Sequence of chain 1.A:
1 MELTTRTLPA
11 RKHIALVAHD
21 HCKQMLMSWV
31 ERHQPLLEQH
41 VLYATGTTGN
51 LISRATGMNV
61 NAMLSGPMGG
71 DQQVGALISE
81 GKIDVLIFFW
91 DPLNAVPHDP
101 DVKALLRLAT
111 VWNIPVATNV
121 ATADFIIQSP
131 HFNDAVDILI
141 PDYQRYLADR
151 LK

Binding-site contacts:
Ligand atom O4P contacts residue THR47 of chain 1.F at 2.6 Å (h-bond).
Ligand atom C1 contacts residue ASP71 of chain 1.F at 3.9 Å.
Ligand atom N2 contacts residue VAL17 of chain 1.F at 3.5 Å.
Ligand atom O3P contacts residue THR45 of chain 1.F at 2.4 Å (h-bond).
Ligand atom P contacts residue GLY66 of chain 1.F at 3.9 Å.
Ligand atom C1 contacts residue HIS98 of chain 1.F at 3.6 Å.
Ligand atom C1 contacts residue HIS19 of chain 1.F at 3.5 Å.
Ligand atom O3P contacts residue THR48 of chain 1.F at 2.6 Å (h-bond).
Ligand atom O1 contacts residue HIS19 of chain 1.F at 3.4 Å.
Ligand atom O2 contacts residue VAL102 of chain 1.F at 3.8 Å.
Ligand atom O2P contacts residue ALA18 of chain 1.F at 4.0 Å.
Ligand atom O1 contacts residue PRO67 of chain 1.F at 3.8 Å.
Ligand atom O4P contacts residue GLY66 of chain 1.F at 3.4 Å (h-bond).
Ligand atom O2 contacts residue ASP71 of chain 1.F at 2.4 Å (salt-bridge).
Ligand atom C1 contacts residue GLY66 of chain 1.F at 3.7 Å.
Ligand atom C2 contacts residue VAL17 of chain 1.F at 3.9 Å (hydrophobic).
Ligand atom O2P contacts residue LYS23 of chain 1.F at 2.6 Å (salt-bridge).
Ligand atom N2 contacts residue HIS98 of chain 1.F at 3.9 Å.
Ligand atom O2 contacts residue HIS19 of chain 1.F at 3.1 Å (h-bond).
Ligand atom O2P contacts residue THR47 of chain 1.F at 3.2 Å (h-bond).
Ligand atom O1 contacts residue GLY66 of chain 1.F at 3.8 Å.
Ligand atom P contacts residue THR47 of chain 1.F at 3.5 Å.
Ligand atom N2 contacts residue GLY66 of chain 1.F at 4.0 Å.
Ligand atom O2P contacts residue ARG150 of chain 1.A at 2.8 Å (salt-bridge).
Ligand atom O2 contacts residue HIS98 of chain 1.F at 3.2 Å (h-bond).
Ligand atom O3P contacts residue THR47 of chain 1.F at 3.7 Å.
Ligand atom P contacts residue LYS23 of chain 1.F at 4.0 Å.
Ligand atom P contacts residue THR48 of chain 1.F at 3.8 Å.
Ligand atom P contacts residue THR45 of chain 1.F at 3.5 Å.
Ligand atom C2 contacts residue THR45 of chain 1.F at 3.6 Å.
Ligand atom O4P contacts residue SER65 of chain 1.F at 2.7 Å (h-bond).
Ligand atom N2 contacts residue PHE88 of chain 1.F at 4.0 Å.
Ligand atom O4P contacts residue GLY46 of chain 1.F at 3.8 Å.
Ligand atom O1P contacts residue THR45 of chain 1.F at 3.8 Å.
Ligand atom O1P contacts residue GLY66 of chain 1.F at 3.1 Å (h-bond).
Ligand atom N2 contacts residue ASP71 of chain 1.F at 3.0 Å (salt-bridge).
Ligand atom C2 contacts residue ALA18 of chain 1.F at 3.6 Å (hydrophobic).
Ligand atom O2 contacts residue PHE88 of chain 1.F at 3.6 Å.
Ligand atom N2 contacts residue HIS19 of chain 1.F at 3.6 Å.
Ligand atom O1 contacts residue HIS98 of chain 1.F at 2.8 Å (h-bond).

A small-molecule ligand and the protein it binds are described below.
Small molecule (SMILES): O=C(COP(=O)(O)O)NO

Sequence of chain 1.F:
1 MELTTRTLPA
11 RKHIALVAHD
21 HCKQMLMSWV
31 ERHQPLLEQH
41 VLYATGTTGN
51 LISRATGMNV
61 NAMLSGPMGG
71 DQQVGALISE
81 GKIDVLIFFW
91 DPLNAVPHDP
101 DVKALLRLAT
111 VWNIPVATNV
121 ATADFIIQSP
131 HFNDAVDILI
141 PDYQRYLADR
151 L